The small molecule below binds the protein below.
Small molecule (SMILES): CC(=O)N[C@@H]1[C@@H](O)[C@H](O)[C@@H](CO)O[C@H]1O

Sequence of chain 6.C:
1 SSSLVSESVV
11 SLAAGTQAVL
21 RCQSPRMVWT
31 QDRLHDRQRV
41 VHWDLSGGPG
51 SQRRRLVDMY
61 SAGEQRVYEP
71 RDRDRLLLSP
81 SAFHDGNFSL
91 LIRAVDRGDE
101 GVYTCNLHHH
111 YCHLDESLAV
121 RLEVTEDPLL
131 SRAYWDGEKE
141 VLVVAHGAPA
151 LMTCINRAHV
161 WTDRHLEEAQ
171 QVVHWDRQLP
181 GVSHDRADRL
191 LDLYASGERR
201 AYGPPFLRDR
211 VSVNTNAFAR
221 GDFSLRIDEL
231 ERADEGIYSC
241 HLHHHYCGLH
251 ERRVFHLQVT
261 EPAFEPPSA

Binding-site contacts:
Ligand atom C6 contacts residue SER79 of chain 6.C at 3.6 Å.
Ligand atom C5 contacts residue SER79 of chain 6.C at 4.3 Å.
Ligand atom C4 contacts residue ASN87 of chain 6.C at 4.2 Å.
Ligand atom O6 contacts residue SER79 of chain 6.C at 2.5 Å (h-bond).
Ligand atom N2 contacts residue ASN87 of chain 6.C at 2.9 Å (h-bond).
Ligand atom O5 contacts residue ASN87 of chain 6.C at 2.4 Å (h-bond).
Ligand atom C2 contacts residue ASN87 of chain 6.C at 2.5 Å.
Ligand atom C1 contacts residue ASN87 of chain 6.C at 1.4 Å.
Ligand atom O6 contacts residue LEU91 of chain 6.C at 3.9 Å.
Ligand atom C5 contacts residue ASN87 of chain 6.C at 3.7 Å.
Ligand atom C3 contacts residue ASN87 of chain 6.C at 3.8 Å.
Ligand atom C8 contacts residue ILE155 of chain 6.C at 3.7 Å (hydrophobic).
Ligand atom O5 contacts residue SER79 of chain 6.C at 3.8 Å.
Ligand atom O7 contacts residue ASN87 of chain 6.C at 4.4 Å.
Ligand atom C7 contacts residue ASN87 of chain 6.C at 3.9 Å.